A protein and the small-molecule ligand that binds it are described below.
Small molecule (SMILES): C[C@]12CCC(=O)C[C@@H]1CC[C@@H]1[C@@H]2CC[C@]2(C)[C@@H](O)CC[C@@H]12

Binding-site contacts:
Ligand atom C11 contacts residue LEU37 of chain 2.A at 3.5 Å (hydrophobic).
Ligand atom C5 contacts residue PHE97 of chain 2.A at 3.9 Å (hydrophobic).
Ligand atom C6 contacts residue PHE97 of chain 2.A at 4.0 Å (hydrophobic).
Ligand atom C2 contacts residue GLN44 of chain 2.A at 3.3 Å.
Ligand atom C16 contacts residue THR210 of chain 2.A at 4.1 Å.
Ligand atom C3 contacts residue GLN44 of chain 2.A at 3.9 Å.
Ligand atom C17 contacts residue ASN38 of chain 2.A at 3.3 Å.
Ligand atom C15 contacts residue MET113 of chain 2.A at 4.0 Å (hydrophobic).
Ligand atom C2 contacts residue MET78 of chain 2.A at 4.0 Å (hydrophobic).
Ligand atom C16 contacts residue PHE209 of chain 2.A at 4.1 Å (hydrophobic).
Ligand atom O3 contacts residue GLN44 of chain 2.A at 3.8 Å.
Ligand atom C18 contacts residue TRP74 of chain 2.A at 4.1 Å (hydrophobic).
Ligand atom C1 contacts residue LEU37 of chain 2.A at 4.0 Å (hydrophobic).
Ligand atom C3 contacts residue PHE97 of chain 2.A at 4.0 Å (hydrophobic).
Ligand atom C12 contacts residue LEU37 of chain 2.A at 3.7 Å (hydrophobic).
Ligand atom C4 contacts residue PHE97 of chain 2.A at 4.0 Å (hydrophobic).
Ligand atom O3 contacts residue PHE97 of chain 2.A at 3.7 Å.
Ligand atom C18 contacts residue THR210 of chain 2.A at 3.4 Å.
Ligand atom O3 contacts residue LEU40 of chain 2.A at 4.0 Å.
Ligand atom C17 contacts residue THR210 of chain 2.A at 3.8 Å.
Ligand atom O3 contacts residue MET78 of chain 2.A at 4.0 Å.
Ligand atom O17 contacts residue ASN38 of chain 2.A at 2.7 Å (h-bond).
Ligand atom O3 contacts residue MET82 of chain 2.A at 3.6 Å.
Ligand atom C18 contacts residue MET75 of chain 2.A at 3.6 Å (hydrophobic).
Ligand atom C16 contacts residue LEU34 of chain 2.A at 3.8 Å (hydrophobic).
Ligand atom C12 contacts residue ASN38 of chain 2.A at 3.3 Å.
Ligand atom C7 contacts residue LEU206 of chain 2.A at 4.1 Å (hydrophobic).
Ligand atom C17 contacts residue LEU34 of chain 2.A at 3.8 Å (hydrophobic).
Ligand atom C13 contacts residue ASN38 of chain 2.A at 3.9 Å.
Ligand atom C1 contacts residue GLY41 of chain 2.A at 4.0 Å.
Ligand atom C4 contacts residue MET78 of chain 2.A at 3.9 Å (hydrophobic).
Ligand atom C12 contacts residue MET228 of chain 2.A at 3.9 Å (hydrophobic).
Ligand atom C2 contacts residue LEU40 of chain 2.A at 3.9 Å (hydrophobic).
Ligand atom C19 contacts residue TRP74 of chain 2.A at 4.0 Å (hydrophobic).
Ligand atom C19 contacts residue MET78 of chain 2.A at 3.7 Å (hydrophobic).
Ligand atom O17 contacts residue THR210 of chain 2.A at 2.8 Å (h-bond).
Ligand atom O17 contacts residue PHE224 of chain 2.A at 3.7 Å.
Ligand atom C3 contacts residue MET78 of chain 2.A at 4.1 Å (hydrophobic).
Ligand atom O3 contacts residue ARG85 of chain 2.A at 3.0 Å (salt-bridge).
Ligand atom C6 contacts residue VAL79 of chain 2.A at 3.9 Å (hydrophobic).

Sequence of chain 2.A:
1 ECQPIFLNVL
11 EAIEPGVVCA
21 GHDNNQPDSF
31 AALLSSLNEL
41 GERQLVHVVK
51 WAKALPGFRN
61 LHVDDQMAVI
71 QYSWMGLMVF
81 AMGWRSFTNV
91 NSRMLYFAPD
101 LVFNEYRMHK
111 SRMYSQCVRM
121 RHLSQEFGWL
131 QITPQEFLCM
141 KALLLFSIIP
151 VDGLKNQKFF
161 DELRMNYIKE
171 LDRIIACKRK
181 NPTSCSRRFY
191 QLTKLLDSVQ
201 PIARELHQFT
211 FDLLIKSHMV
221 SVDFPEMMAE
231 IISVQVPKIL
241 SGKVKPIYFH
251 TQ